Sequence of chain 1.B:
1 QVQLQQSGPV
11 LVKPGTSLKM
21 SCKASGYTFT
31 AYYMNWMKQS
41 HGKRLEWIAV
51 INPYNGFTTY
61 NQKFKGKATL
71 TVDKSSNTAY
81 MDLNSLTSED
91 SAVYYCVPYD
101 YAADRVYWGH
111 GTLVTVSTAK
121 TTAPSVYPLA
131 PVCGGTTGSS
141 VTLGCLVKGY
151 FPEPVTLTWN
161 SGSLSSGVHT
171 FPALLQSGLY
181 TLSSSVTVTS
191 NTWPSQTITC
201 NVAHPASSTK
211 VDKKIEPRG

Sequence of chain 1.A:
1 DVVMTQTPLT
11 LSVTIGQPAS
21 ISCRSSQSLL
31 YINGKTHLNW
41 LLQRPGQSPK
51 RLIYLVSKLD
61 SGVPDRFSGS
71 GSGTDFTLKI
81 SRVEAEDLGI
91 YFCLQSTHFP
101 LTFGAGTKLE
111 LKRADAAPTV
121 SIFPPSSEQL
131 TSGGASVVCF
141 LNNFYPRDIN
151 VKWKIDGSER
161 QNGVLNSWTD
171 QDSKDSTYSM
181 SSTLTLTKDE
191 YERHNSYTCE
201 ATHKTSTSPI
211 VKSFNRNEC

This small molecule binds to this protein.
Small molecule (SMILES): CN(CCCCC(=O)O)c1ccc(/C=C/c2ccc([N+](=O)[O-])cc2)cc1

Binding-site contacts:
Ligand atom O26 contacts residue LEU41 of chain 1.A at 3.8 Å.
Ligand atom C12 contacts residue ASN35 of chain 1.B at 3.6 Å.
Ligand atom C13 contacts residue PHE99 of chain 1.A at 3.9 Å (hydrophobic).
Ligand atom C4 contacts residue LEU101 of chain 1.A at 3.8 Å (hydrophobic).
Ligand atom N15 contacts residue PHE99 of chain 1.A at 3.9 Å.
Ligand atom C5 contacts residue VAL106 of chain 1.B at 3.6 Å (hydrophobic).
Ligand atom C4 contacts residue ASN35 of chain 1.B at 3.7 Å.
Ligand atom O21 contacts residue TYR33 of chain 1.B at 3.7 Å.
Ligand atom C10 contacts residue TYR99 of chain 1.B at 3.8 Å (hydrophobic).
Ligand atom C12 contacts residue VAL50 of chain 1.B at 3.9 Å (hydrophobic).
Ligand atom C9 contacts residue PHE99 of chain 1.A at 4.0 Å (hydrophobic).
Ligand atom C8 contacts residue TYR99 of chain 1.B at 3.8 Å (hydrophobic).
Ligand atom O26 contacts residue LEU94 of chain 1.A at 3.7 Å.
Ligand atom C6 contacts residue LEU94 of chain 1.A at 3.6 Å (hydrophobic).
Ligand atom O26 contacts residue VAL106 of chain 1.B at 3.6 Å.
Ligand atom C13 contacts residue VAL50 of chain 1.B at 4.0 Å (hydrophobic).
Ligand atom O26 contacts residue TRP108 of chain 1.B at 3.2 Å (h-bond).
Ligand atom O25 contacts residue ARG51 of chain 1.A at 3.5 Å.
Ligand atom C5 contacts residue MET37 of chain 1.B at 3.9 Å (hydrophobic).
Ligand atom O25 contacts residue LEU94 of chain 1.A at 3.5 Å.
Ligand atom C11 contacts residue TYR99 of chain 1.B at 3.8 Å (hydrophobic).
Ligand atom O25 contacts residue VAL106 of chain 1.B at 3.6 Å.
Ligand atom C20 contacts residue TYR33 of chain 1.B at 3.6 Å (hydrophobic).
Ligand atom C7 contacts residue TYR99 of chain 1.B at 3.7 Å (hydrophobic).
Ligand atom N24 contacts residue LEU94 of chain 1.A at 3.3 Å.
Ligand atom C23 contacts residue TYR33 of chain 1.B at 3.6 Å (hydrophobic).
Ligand atom N24 contacts residue VAL106 of chain 1.B at 3.6 Å.
Ligand atom O22 contacts residue TYR33 of chain 1.B at 3.2 Å (h-bond).
Ligand atom N15 contacts residue TYR33 of chain 1.B at 3.8 Å.
Ligand atom O21 contacts residue TYR101 of chain 1.B at 3.6 Å.
Ligand atom C14 contacts residue TYR33 of chain 1.B at 3.8 Å (hydrophobic).
Ligand atom C6 contacts residue VAL106 of chain 1.B at 3.5 Å (hydrophobic).
Ligand atom C17 contacts residue TYR33 of chain 1.B at 3.9 Å (hydrophobic).
Ligand atom C1 contacts residue LEU94 of chain 1.A at 4.0 Å (hydrophobic).
Ligand atom O25 contacts residue LEU41 of chain 1.A at 3.9 Å.
Ligand atom C8 contacts residue ASN35 of chain 1.B at 3.5 Å.
Ligand atom C2 contacts residue SER96 of chain 1.A at 3.9 Å.
Ligand atom C3 contacts residue LEU101 of chain 1.A at 3.9 Å (hydrophobic).
Ligand atom C13 contacts residue TYR33 of chain 1.B at 3.7 Å (hydrophobic).
Ligand atom C14 contacts residue PHE99 of chain 1.A at 3.7 Å (hydrophobic).